Binding-site contacts:
Ligand atom C contacts residue GLU381 of chain 2.A at 3.6 Å.
Ligand atom O2 contacts residue VAL342 of chain 2.A at 4.3 Å.
Ligand atom O contacts residue GLU381 of chain 2.A at 2.8 Å (salt-bridge).
Ligand atom CA contacts residue MN1 of chain 2.D at 3.9 Å.
Ligand atom OXT contacts residue MN1 of chain 2.D at 2.5 Å.
Ligand atom O2 contacts residue ASP255 of chain 2.A at 3.2 Å (salt-bridge).
Ligand atom O contacts residue MN1 of chain 2.E at 1.9 Å.
Ligand atom O contacts residue ASP244 of chain 2.A at 3.1 Å (salt-bridge).
Ligand atom OXT contacts residue GLU420 of chain 2.A at 4.4 Å.
Ligand atom O contacts residue ASP255 of chain 2.A at 3.4 Å (salt-bridge).
Ligand atom O2 contacts residue MN1 of chain 2.E at 2.8 Å.
Ligand atom OXT contacts residue GLU381 of chain 2.A at 3.8 Å.
Ligand atom C contacts residue ASP255 of chain 2.A at 3.6 Å.
Ligand atom CA contacts residue TYR212 of chain 2.A at 4.5 Å (hydrophobic).
Ligand atom OXT contacts residue HIS336 of chain 2.A at 3.7 Å.
Ligand atom OXT contacts residue MN1 of chain 2.E at 3.9 Å.
Ligand atom CA contacts residue ASP255 of chain 2.A at 4.1 Å.
Ligand atom CA contacts residue MN1 of chain 2.E at 3.1 Å.
Ligand atom O contacts residue ARG418 of chain 2.A at 4.5 Å.
Ligand atom C contacts residue HIS343 of chain 2.A at 4.2 Å.
Ligand atom C contacts residue HIS336 of chain 2.A at 4.5 Å.
Ligand atom O contacts residue GLU420 of chain 2.A at 3.1 Å (salt-bridge).
Ligand atom CA contacts residue ASP244 of chain 2.A at 3.6 Å.
Ligand atom C contacts residue ASP244 of chain 2.A at 3.7 Å.
Ligand atom C contacts residue GLU420 of chain 2.A at 4.1 Å.
Ligand atom OXT contacts residue ASP255 of chain 2.A at 3.9 Å.
Ligand atom O2 contacts residue TYR212 of chain 2.A at 3.3 Å.
Ligand atom C contacts residue MN1 of chain 2.E at 2.8 Å.
Ligand atom OXT contacts residue HIS343 of chain 2.A at 3.2 Å (h-bond).
Ligand atom C contacts residue MN1 of chain 2.D at 2.7 Å.
Ligand atom O2 contacts residue MN1 of chain 2.D at 4.0 Å.
Ligand atom O contacts residue MN1 of chain 2.D at 2.4 Å.
Ligand atom O2 contacts residue ASP244 of chain 2.A at 3.8 Å.

This protein binds this small molecule.
Small molecule (SMILES): O=C(O)CO

Sequence of chain 2.A:
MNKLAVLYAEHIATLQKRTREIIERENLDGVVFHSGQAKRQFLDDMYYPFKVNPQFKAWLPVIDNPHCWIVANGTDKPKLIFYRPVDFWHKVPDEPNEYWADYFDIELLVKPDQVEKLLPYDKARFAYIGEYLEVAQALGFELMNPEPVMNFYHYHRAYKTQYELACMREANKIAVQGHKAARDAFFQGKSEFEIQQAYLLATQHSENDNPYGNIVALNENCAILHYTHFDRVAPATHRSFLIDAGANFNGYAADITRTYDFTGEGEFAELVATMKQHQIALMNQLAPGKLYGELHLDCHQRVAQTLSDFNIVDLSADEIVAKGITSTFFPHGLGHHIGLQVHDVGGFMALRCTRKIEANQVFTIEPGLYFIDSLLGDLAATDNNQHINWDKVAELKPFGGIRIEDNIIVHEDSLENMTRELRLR